Sequence of chain 1.A:
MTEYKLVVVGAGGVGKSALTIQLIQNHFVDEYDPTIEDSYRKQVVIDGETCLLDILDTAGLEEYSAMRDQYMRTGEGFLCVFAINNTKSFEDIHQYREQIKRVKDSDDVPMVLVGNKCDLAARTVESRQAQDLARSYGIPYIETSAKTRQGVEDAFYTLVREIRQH

The small molecule below binds the protein below.
Small molecule (SMILES): Nc1nc2c(ncn2[C@@H]2O[C@H](CO[P](=O)(O)O[P](=O)(O)NP(=O)(O)O)[C@@H](O)[C@H]2O)c(=O)[nH]1

Binding-site contacts:
Ligand atom O3G contacts residue ALA11 of chain 1.A at 3.0 Å (h-bond).
Ligand atom O2B contacts residue MG1 of chain 1.D at 2.4 Å.
Ligand atom O3G contacts residue LYS16 of chain 1.A at 2.3 Å (salt-bridge).
Ligand atom N1 contacts residue ASP119 of chain 1.A at 3.5 Å (salt-bridge).
Ligand atom O4' contacts residue VAL14 of chain 1.A at 3.0 Å (h-bond).
Ligand atom O6 contacts residue LYS147 of chain 1.A at 3.0 Å (salt-bridge).
Ligand atom N2 contacts residue LEU120 of chain 1.A at 3.5 Å.
Ligand atom C5 contacts residue LYS117 of chain 1.A at 3.6 Å.
Ligand atom O6 contacts residue ASN116 of chain 1.A at 3.3 Å (h-bond).
Ligand atom O4' contacts residue GLY13 of chain 1.A at 3.4 Å (h-bond).
Ligand atom C3' contacts residue ASP30 of chain 1.A at 3.3 Å.
Ligand atom O2A contacts residue SER17 of chain 1.A at 3.5 Å.
Ligand atom C5' contacts residue VAL14 of chain 1.A at 3.3 Å (hydrophobic).
Ligand atom O2' contacts residue VAL29 of chain 1.A at 3.5 Å (h-bond).
Ligand atom C4 contacts residue LYS117 of chain 1.A at 3.4 Å.
Ligand atom C2' contacts residue VAL29 of chain 1.A at 3.6 Å (hydrophobic).
Ligand atom O3A contacts residue VAL14 of chain 1.A at 3.0 Å (h-bond).
Ligand atom O4' contacts residue LYS117 of chain 1.A at 3.1 Å (salt-bridge).
Ligand atom N1 contacts residue LYS147 of chain 1.A at 3.5 Å.
Ligand atom PG contacts residue LYS16 of chain 1.A at 3.5 Å.
Ligand atom O1G contacts residue TYR32 of chain 1.A at 3.3 Å (h-bond).
Ligand atom PG contacts residue MG1 of chain 1.D at 3.3 Å.
Ligand atom O6 contacts residue ALA146 of chain 1.A at 2.6 Å (h-bond).
Ligand atom C6 contacts residue LYS117 of chain 1.A at 3.5 Å.
Ligand atom O2G contacts residue MG1 of chain 1.D at 2.0 Å.
Ligand atom O2B contacts residue SER17 of chain 1.A at 2.5 Å (h-bond).
Ligand atom N3B contacts residue TYR32 of chain 1.A at 3.2 Å.
Ligand atom C2' contacts residue ASP30 of chain 1.A at 3.5 Å.
Ligand atom O2' contacts residue ASP30 of chain 1.A at 3.2 Å.
Ligand atom O3G contacts residue GLY60 of chain 1.A at 3.5 Å (h-bond).
Ligand atom O6 contacts residue SER145 of chain 1.A at 3.3 Å.
Ligand atom PB contacts residue MG1 of chain 1.D at 3.6 Å.
Ligand atom O2G contacts residue THR35 of chain 1.A at 2.3 Å (h-bond).
Ligand atom PA contacts residue VAL14 of chain 1.A at 3.5 Å.
Ligand atom O5' contacts residue VAL14 of chain 1.A at 3.2 Å (h-bond).
Ligand atom O1A contacts residue SER17 of chain 1.A at 2.9 Å (h-bond).
Ligand atom PB contacts residue LYS16 of chain 1.A at 3.6 Å.
Ligand atom O1B contacts residue LYS16 of chain 1.A at 2.5 Å (salt-bridge).
Ligand atom O1B contacts residue VAL14 of chain 1.A at 3.2 Å.
Ligand atom N9 contacts residue LYS117 of chain 1.A at 3.4 Å.